Binding-site contacts:
Ligand atom C6 contacts residue TRP124 of chain 1.G at 3.2 Å (hydrophobic).
Ligand atom C8 contacts residue LEU128 of chain 1.E at 3.8 Å (hydrophobic).
Ligand atom O5 contacts residue TRP124 of chain 1.G at 3.5 Å.
Ligand atom O6 contacts residue TRP124 of chain 1.G at 3.3 Å.
Ligand atom O6 contacts residue ARG75 of chain 1.H at 3.8 Å.
Ligand atom C3 contacts residue ASN159 of chain 1.E at 3.8 Å.
Ligand atom O3 contacts residue HIS74 of chain 1.H at 3.3 Å.
Ligand atom O3 contacts residue ASP144 of chain 1.G at 3.5 Å.
Ligand atom C3 contacts residue HIS74 of chain 1.H at 3.6 Å.
Ligand atom O4 contacts residue GLU21 of chain 1.G at 3.7 Å.
Ligand atom C2 contacts residue ASP71 of chain 1.H at 3.1 Å.
Ligand atom O2 contacts residue ASP71 of chain 1.H at 2.1 Å (salt-bridge).
Ligand atom N2 contacts residue ASN159 of chain 1.E at 2.9 Å (h-bond).
Ligand atom O6 contacts residue HIS74 of chain 1.H at 3.7 Å.
Ligand atom O5 contacts residue HIS74 of chain 1.H at 3.2 Å.
Ligand atom C1 contacts residue ASN159 of chain 1.E at 1.4 Å.
Ligand atom C8 contacts residue ASP129 of chain 1.E at 3.2 Å.
Ligand atom C8 contacts residue SER157 of chain 1.E at 3.5 Å.
Ligand atom O4 contacts residue SER77 of chain 1.H at 3.0 Å.
Ligand atom O2 contacts residue HIS74 of chain 1.H at 2.3 Å (h-bond).
Ligand atom O3 contacts residue ASP71 of chain 1.H at 2.6 Å (salt-bridge).
Ligand atom C5 contacts residue ASN159 of chain 1.E at 3.6 Å.
Ligand atom C1 contacts residue TRP124 of chain 1.G at 3.8 Å (hydrophobic).
Ligand atom C2 contacts residue HIS74 of chain 1.H at 3.3 Å.
Ligand atom O3 contacts residue SER77 of chain 1.H at 3.1 Å.
Ligand atom C8 contacts residue ASP127 of chain 1.G at 3.6 Å.
Ligand atom C2 contacts residue SER77 of chain 1.H at 3.7 Å.
Ligand atom O4 contacts residue GLY78 of chain 1.H at 3.6 Å (h-bond).
Ligand atom C2 contacts residue ASN159 of chain 1.E at 2.4 Å.
Ligand atom O4 contacts residue ASP144 of chain 1.G at 3.4 Å (salt-bridge).
Ligand atom O5 contacts residue ASN159 of chain 1.E at 2.3 Å (h-bond).
Ligand atom C8 contacts residue THR127 of chain 1.E at 3.7 Å.
Ligand atom O4 contacts residue ARG117 of chain 1.G at 3.8 Å.
Ligand atom C3 contacts residue ASP71 of chain 1.H at 3.7 Å.
Ligand atom C1 contacts residue HIS74 of chain 1.H at 3.4 Å.
Ligand atom C4 contacts residue HIS74 of chain 1.H at 3.5 Å.
Ligand atom C1 contacts residue SER77 of chain 1.H at 3.8 Å.
Ligand atom O6 contacts residue TRP124 of chain 1.G at 3.0 Å (h-bond).
Ligand atom C4 contacts residue SER77 of chain 1.H at 3.3 Å.
Ligand atom O6 contacts residue ASP127 of chain 1.G at 3.6 Å.

Sequence of chain 1.E:
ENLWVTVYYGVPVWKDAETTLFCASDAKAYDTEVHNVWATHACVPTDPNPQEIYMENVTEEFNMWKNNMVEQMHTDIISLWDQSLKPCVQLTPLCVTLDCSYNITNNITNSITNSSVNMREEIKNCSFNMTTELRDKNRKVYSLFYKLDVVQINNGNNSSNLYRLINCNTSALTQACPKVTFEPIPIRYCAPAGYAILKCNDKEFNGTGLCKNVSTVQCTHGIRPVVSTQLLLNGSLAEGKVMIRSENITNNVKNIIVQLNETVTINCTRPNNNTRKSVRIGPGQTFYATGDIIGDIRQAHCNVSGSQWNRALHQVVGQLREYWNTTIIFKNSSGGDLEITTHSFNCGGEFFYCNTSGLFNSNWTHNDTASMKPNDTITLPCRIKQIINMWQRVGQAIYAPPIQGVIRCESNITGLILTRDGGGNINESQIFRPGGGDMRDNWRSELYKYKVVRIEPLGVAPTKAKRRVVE

Sequence of chain 1.H:
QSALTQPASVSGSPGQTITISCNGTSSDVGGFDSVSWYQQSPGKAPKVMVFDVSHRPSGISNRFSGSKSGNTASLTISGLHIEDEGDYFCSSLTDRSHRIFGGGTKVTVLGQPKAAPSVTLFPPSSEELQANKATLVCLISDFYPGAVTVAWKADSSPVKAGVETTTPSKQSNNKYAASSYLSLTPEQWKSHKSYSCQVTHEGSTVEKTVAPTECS

The small molecule below binds the protein below.
Small molecule (SMILES): CC(=O)N[C@H]1[C@H](O[C@H]2[C@H](O)[C@@H](NC(C)=O)CO[C@@H]2CO)O[C@H](CO)[C@@H](O[C@@H]2O[C@H](CO[C@H]3O[C@H](CO[C@H]4O[C@H](CO)[C@@H](O)[C@H](O)[C@@H]4O)[C@@H](O)[C@H](O[C@H]4O[C@H](CO)[C@@H](O)[C@H](O)[C@@H]4O)[C@@H]3O)[C@@H](O)[C@H](O[C@H]3O[C@H](CO)[C@@H](O)[C@H](O)[C@@H]3O)[C@@H]2O)[C@@H]1O

Sequence of chain 1.G:
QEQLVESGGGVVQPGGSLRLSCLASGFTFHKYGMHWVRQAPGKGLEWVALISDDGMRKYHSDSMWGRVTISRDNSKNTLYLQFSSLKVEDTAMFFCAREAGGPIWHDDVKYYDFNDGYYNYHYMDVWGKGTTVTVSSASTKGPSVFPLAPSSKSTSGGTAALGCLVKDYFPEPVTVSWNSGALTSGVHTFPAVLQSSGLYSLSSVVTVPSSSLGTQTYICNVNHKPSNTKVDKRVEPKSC